This small molecule binds to this protein.
Small molecule (SMILES): CC(=O)N[C@@H]1[C@@H](O)[C@H](O)[C@@H](CO)O[C@H]1O

Sequence of chain 29.E:
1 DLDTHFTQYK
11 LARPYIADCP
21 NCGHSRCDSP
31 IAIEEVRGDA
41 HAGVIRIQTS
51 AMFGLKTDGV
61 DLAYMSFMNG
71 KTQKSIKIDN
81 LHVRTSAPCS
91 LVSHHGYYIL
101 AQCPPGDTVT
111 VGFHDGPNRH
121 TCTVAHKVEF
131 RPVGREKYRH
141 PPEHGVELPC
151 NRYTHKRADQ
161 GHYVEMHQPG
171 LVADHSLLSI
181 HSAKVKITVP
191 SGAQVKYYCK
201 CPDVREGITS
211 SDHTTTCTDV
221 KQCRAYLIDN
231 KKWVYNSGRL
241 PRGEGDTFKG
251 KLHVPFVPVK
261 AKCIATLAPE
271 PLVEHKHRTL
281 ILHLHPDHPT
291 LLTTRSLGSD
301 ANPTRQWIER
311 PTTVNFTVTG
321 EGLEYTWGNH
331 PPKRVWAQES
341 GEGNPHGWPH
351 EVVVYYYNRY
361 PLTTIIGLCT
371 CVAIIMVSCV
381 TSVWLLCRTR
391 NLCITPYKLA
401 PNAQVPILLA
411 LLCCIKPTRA

Binding-site contacts:
Ligand atom C1 contacts residue VAL314 of chain 29.E at 4.4 Å (hydrophobic).
Ligand atom C8 contacts residue ASN315 of chain 29.E at 3.5 Å.
Ligand atom C3 contacts residue ASN315 of chain 29.E at 3.8 Å.
Ligand atom C8 contacts residue ILE281 of chain 29.E at 4.5 Å (hydrophobic).
Ligand atom O5 contacts residue VAL314 of chain 29.E at 3.8 Å.
Ligand atom C5 contacts residue ASN315 of chain 29.E at 3.7 Å.
Ligand atom N2 contacts residue ASN315 of chain 29.E at 2.8 Å (h-bond).
Ligand atom C2 contacts residue ASN315 of chain 29.E at 2.5 Å.
Ligand atom O5 contacts residue ASN315 of chain 29.E at 2.4 Å (h-bond).
Ligand atom C1 contacts residue ASN315 of chain 29.E at 1.4 Å.
Ligand atom C4 contacts residue ASN315 of chain 29.E at 4.3 Å.
Ligand atom C7 contacts residue ASN315 of chain 29.E at 3.3 Å.
Ligand atom C6 contacts residue ASN315 of chain 29.E at 4.5 Å.
Ligand atom O5 contacts residue THR313 of chain 29.E at 4.3 Å.
Ligand atom C6 contacts residue THR313 of chain 29.E at 4.5 Å.
Ligand atom O7 contacts residue ASN315 of chain 29.E at 4.2 Å.